Binding-site contacts:
Ligand atom C9 contacts residue GLU166 of chain 1.A at 3.6 Å.
Ligand atom C contacts residue GLN189 of chain 1.A at 3.7 Å.
Ligand atom O2 contacts residue MET165 of chain 1.A at 3.5 Å.
Ligand atom N4 contacts residue PHE140 of chain 1.A at 3.9 Å.
Ligand atom C11 contacts residue GLU166 of chain 1.A at 3.6 Å.
Ligand atom C9 contacts residue SER144 of chain 1.A at 3.9 Å.
Ligand atom C17 contacts residue MET165 of chain 1.A at 3.6 Å (hydrophobic).
Ligand atom C9 contacts residue LEU141 of chain 1.A at 3.7 Å (hydrophobic).
Ligand atom C12 contacts residue ASN142 of chain 1.A at 3.7 Å.
Ligand atom C9 contacts residue PHE140 of chain 1.A at 3.6 Å (hydrophobic).
Ligand atom C8 contacts residue GLU166 of chain 1.A at 3.8 Å.
Ligand atom C1 contacts residue GLU166 of chain 1.A at 3.7 Å.
Ligand atom C13 contacts residue ASN142 of chain 1.A at 3.7 Å.
Ligand atom C11 contacts residue LEU141 of chain 1.A at 3.6 Å (hydrophobic).
Ligand atom C10 contacts residue LEU141 of chain 1.A at 3.7 Å (hydrophobic).
Ligand atom C18 contacts residue MET49 of chain 1.A at 3.7 Å (hydrophobic).
Ligand atom N3 contacts residue CYS145 of chain 1.A at 3.9 Å.
Ligand atom C22 contacts residue GLN189 of chain 1.A at 3.8 Å.
Ligand atom CL contacts residue ASP187 of chain 1.A at 3.6 Å.
Ligand atom C14 contacts residue ASN142 of chain 1.A at 3.6 Å.
Ligand atom N4 contacts residue HIS163 of chain 1.A at 2.7 Å (h-bond).
Ligand atom C9 contacts residue HIS163 of chain 1.A at 3.8 Å.
Ligand atom O contacts residue GLN189 of chain 1.A at 3.7 Å.
Ligand atom N1 contacts residue GLU166 of chain 1.A at 3.8 Å.
Ligand atom CL contacts residue HIS164 of chain 1.A at 3.6 Å.
Ligand atom C19 contacts residue MET49 of chain 1.A at 3.4 Å (hydrophobic).
Ligand atom C17 contacts residue HIS164 of chain 1.A at 3.4 Å.
Ligand atom O2 contacts residue GLU166 of chain 1.A at 3.1 Å (salt-bridge).
Ligand atom C10 contacts residue ASN142 of chain 1.A at 3.8 Å.
Ligand atom C18 contacts residue MET165 of chain 1.A at 3.5 Å (hydrophobic).
Ligand atom N4 contacts residue SER144 of chain 1.A at 3.7 Å.
Ligand atom CL contacts residue MET165 of chain 1.A at 3.7 Å.
Ligand atom C8 contacts residue CYS145 of chain 1.A at 3.8 Å (hydrophobic).
Ligand atom C8 contacts residue HIS163 of chain 1.A at 3.3 Å.
Ligand atom C3 contacts residue GLU166 of chain 1.A at 3.9 Å.
Ligand atom C11 contacts residue ASN142 of chain 1.A at 3.7 Å.
Ligand atom CL contacts residue HIS41 of chain 1.A at 3.6 Å.
Ligand atom N4 contacts residue GLU166 of chain 1.A at 3.9 Å.
Ligand atom C11 contacts residue PHE140 of chain 1.A at 3.5 Å (hydrophobic).
Ligand atom C10 contacts residue GLU166 of chain 1.A at 3.8 Å.

Sequence of chain 1.B:
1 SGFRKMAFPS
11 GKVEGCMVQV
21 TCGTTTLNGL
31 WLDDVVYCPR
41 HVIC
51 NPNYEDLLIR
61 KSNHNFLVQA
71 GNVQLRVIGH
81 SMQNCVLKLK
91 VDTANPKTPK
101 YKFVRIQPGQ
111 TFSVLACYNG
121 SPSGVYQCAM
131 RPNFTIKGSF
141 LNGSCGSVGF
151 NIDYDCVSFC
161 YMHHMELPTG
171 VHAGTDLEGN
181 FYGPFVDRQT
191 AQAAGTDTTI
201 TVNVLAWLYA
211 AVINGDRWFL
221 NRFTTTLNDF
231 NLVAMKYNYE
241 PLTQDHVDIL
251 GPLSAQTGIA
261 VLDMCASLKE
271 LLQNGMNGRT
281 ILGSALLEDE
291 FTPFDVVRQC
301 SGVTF

This protein binds this small molecule.
Small molecule (SMILES): CN(CCC#N)S(=O)(=O)N1Cc2ccc(Cl)cc2[C@H](C(=O)Nc2cncc3ccccc23)C1

Sequence of chain 1.A:
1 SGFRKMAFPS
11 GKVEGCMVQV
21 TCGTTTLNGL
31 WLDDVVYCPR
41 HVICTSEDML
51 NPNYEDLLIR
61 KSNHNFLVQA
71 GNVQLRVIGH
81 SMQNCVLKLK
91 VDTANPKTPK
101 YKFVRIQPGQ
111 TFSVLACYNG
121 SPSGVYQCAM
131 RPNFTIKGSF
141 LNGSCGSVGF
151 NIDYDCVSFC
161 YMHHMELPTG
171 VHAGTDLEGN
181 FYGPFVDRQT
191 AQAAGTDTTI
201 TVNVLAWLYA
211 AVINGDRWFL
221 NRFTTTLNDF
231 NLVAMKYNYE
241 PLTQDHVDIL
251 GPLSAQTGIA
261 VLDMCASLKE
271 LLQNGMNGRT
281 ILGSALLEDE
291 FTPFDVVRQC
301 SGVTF